Binding-site contacts:
Ligand atom C1 contacts residue ASN38 of chain 1.C at 1.4 Å.
Ligand atom O6 contacts residue THR40 of chain 1.C at 4.3 Å.
Ligand atom N2 contacts residue ASN38 of chain 1.C at 3.2 Å (h-bond).
Ligand atom C4 contacts residue ASN38 of chain 1.C at 4.3 Å.
Ligand atom C5 contacts residue ASN38 of chain 1.C at 3.6 Å.
Ligand atom C8 contacts residue ILE167 of chain 1.C at 3.9 Å (hydrophobic).
Ligand atom C2 contacts residue ASN38 of chain 1.C at 2.6 Å.
Ligand atom C1 contacts residue GLU169 of chain 1.C at 4.3 Å.
Ligand atom O5 contacts residue ASN38 of chain 1.C at 2.3 Å (h-bond).
Ligand atom C2 contacts residue GLU169 of chain 1.C at 4.3 Å.
Ligand atom C8 contacts residue GLU169 of chain 1.C at 4.2 Å.
Ligand atom O7 contacts residue ASN38 of chain 1.C at 4.2 Å.
Ligand atom C7 contacts residue ASN38 of chain 1.C at 3.7 Å.
Ligand atom C8 contacts residue ASN38 of chain 1.C at 4.1 Å.
Ligand atom C3 contacts residue ASN38 of chain 1.C at 3.9 Å.
Ligand atom N2 contacts residue GLU169 of chain 1.C at 3.5 Å (salt-bridge).
Ligand atom C7 contacts residue GLU169 of chain 1.C at 4.4 Å.

Sequence of chain 1.C:
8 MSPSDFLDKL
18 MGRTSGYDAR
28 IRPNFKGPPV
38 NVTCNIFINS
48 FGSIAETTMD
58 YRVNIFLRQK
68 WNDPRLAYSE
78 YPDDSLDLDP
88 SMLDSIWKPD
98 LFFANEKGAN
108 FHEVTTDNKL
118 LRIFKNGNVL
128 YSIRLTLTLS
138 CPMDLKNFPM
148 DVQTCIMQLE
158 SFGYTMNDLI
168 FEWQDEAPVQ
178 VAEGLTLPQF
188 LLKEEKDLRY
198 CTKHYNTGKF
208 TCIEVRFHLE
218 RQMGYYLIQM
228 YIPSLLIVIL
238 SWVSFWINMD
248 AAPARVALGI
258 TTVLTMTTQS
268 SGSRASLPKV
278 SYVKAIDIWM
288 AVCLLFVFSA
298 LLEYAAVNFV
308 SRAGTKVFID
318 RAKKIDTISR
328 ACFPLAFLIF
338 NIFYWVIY

This small molecule binds to this protein.
Small molecule (SMILES): CC(=O)N[C@@H]1[C@@H](O)[C@H](O)[C@@H](CO)O[C@H]1O